This small molecule binds to this protein.
Small molecule (SMILES): CC(=O)N[C@H]1[C@H](O[C@H]2[C@H](O)[C@@H](NC(C)=O)CO[C@@H]2CO)O[C@H](CO)[C@@H](O[C@@H]2O[C@H](CO)[C@@H](O)[C@H](O)[C@@H]2O)[C@@H]1O

Binding-site contacts:
Ligand atom C7 contacts residue ASN97 of chain 1.A at 3.4 Å.
Ligand atom O5 contacts residue ARG219 of chain 1.A at 3.9 Å.
Ligand atom O7 contacts residue ASN97 of chain 1.A at 3.4 Å (h-bond).
Ligand atom C4 contacts residue ASN97 of chain 1.A at 4.2 Å.
Ligand atom O5 contacts residue ASN97 of chain 1.A at 2.4 Å (h-bond).
Ligand atom C6 contacts residue ARG219 of chain 1.A at 4.5 Å.
Ligand atom C8 contacts residue ASN86 of chain 1.A at 3.6 Å.
Ligand atom O6 contacts residue ASN97 of chain 1.A at 4.5 Å.
Ligand atom C3 contacts residue ASN97 of chain 1.A at 3.8 Å.
Ligand atom C8 contacts residue GLN96 of chain 1.A at 4.2 Å.
Ligand atom C1 contacts residue ARG219 of chain 1.A at 4.1 Å.
Ligand atom C8 contacts residue ASN97 of chain 1.A at 4.5 Å.
Ligand atom C2 contacts residue ASN97 of chain 1.A at 2.5 Å.
Ligand atom N2 contacts residue ASN97 of chain 1.A at 2.9 Å (h-bond).
Ligand atom C5 contacts residue ARG219 of chain 1.A at 4.0 Å.
Ligand atom C1 contacts residue ASN97 of chain 1.A at 1.4 Å.
Ligand atom N2 contacts residue GLN96 of chain 1.A at 4.4 Å.
Ligand atom C5 contacts residue ASN97 of chain 1.A at 3.7 Å.

Sequence of chain 1.A:
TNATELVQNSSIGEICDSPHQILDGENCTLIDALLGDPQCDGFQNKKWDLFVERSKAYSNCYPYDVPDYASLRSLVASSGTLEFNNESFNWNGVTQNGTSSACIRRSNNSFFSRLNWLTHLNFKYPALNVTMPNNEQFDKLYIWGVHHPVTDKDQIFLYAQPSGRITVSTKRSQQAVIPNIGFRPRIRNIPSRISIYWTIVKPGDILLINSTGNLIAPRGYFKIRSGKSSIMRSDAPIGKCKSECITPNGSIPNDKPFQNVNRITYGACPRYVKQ